The small molecule below binds the protein below.
Small molecule (SMILES): CC(=O)N[C@@H]1[C@@H](O)[C@H](O)[C@@H](CO)O[C@H]1O

Binding-site contacts:
Ligand atom O6 contacts residue ASN471 of chain 1.A at 3.8 Å.
Ligand atom C2 contacts residue ASN471 of chain 1.A at 2.5 Å.
Ligand atom O7 contacts residue ASN471 of chain 1.A at 4.5 Å.
Ligand atom C6 contacts residue ASN471 of chain 1.A at 4.2 Å.
Ligand atom C7 contacts residue ASN471 of chain 1.A at 4.2 Å.
Ligand atom C4 contacts residue ASN471 of chain 1.A at 3.4 Å.
Ligand atom O5 contacts residue ASN471 of chain 1.A at 2.3 Å (h-bond).
Ligand atom C3 contacts residue ASN471 of chain 1.A at 3.1 Å.
Ligand atom C5 contacts residue ASN471 of chain 1.A at 3.3 Å.
Ligand atom O3 contacts residue ASN471 of chain 1.A at 3.4 Å (h-bond).
Ligand atom C1 contacts residue ASN471 of chain 1.A at 1.4 Å.
Ligand atom N2 contacts residue ASN471 of chain 1.A at 3.7 Å.

Sequence of chain 1.A:
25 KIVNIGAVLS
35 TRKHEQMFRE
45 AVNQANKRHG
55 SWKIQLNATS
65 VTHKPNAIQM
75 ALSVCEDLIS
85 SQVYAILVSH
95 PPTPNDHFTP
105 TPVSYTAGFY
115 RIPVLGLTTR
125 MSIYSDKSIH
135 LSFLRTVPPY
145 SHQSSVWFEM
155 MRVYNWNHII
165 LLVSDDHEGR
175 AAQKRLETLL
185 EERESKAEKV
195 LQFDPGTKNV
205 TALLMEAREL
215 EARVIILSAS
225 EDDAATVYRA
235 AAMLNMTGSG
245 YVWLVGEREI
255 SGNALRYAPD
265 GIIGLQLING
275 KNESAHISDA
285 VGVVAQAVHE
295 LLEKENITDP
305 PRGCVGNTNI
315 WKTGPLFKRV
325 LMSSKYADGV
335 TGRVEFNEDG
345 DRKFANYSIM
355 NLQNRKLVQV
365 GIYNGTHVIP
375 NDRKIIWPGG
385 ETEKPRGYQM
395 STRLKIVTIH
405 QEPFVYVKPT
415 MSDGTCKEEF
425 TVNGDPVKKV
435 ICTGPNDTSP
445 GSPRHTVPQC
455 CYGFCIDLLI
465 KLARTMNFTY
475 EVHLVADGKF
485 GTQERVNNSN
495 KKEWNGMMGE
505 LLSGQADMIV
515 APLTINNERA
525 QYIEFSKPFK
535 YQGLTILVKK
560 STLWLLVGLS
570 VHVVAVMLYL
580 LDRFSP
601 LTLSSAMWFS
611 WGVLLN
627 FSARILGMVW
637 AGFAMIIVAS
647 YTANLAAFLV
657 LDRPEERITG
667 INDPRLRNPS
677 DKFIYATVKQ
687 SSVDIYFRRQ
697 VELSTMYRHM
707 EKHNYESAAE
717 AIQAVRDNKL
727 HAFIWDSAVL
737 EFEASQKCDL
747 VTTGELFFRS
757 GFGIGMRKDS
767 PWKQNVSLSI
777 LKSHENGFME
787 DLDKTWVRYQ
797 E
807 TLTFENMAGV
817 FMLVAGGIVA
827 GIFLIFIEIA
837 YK